Binding-site contacts:
Ligand atom C5' contacts residue ILE83 of chain 3.D at 3.8 Å (hydrophobic).
Ligand atom N1 contacts residue ARG11 of chain 3.D at 2.9 Å (salt-bridge).
Ligand atom C4 contacts residue ALA87 of chain 3.D at 3.3 Å (hydrophobic).
Ligand atom N9 contacts residue ALA87 of chain 3.D at 3.5 Å.
Ligand atom N6 contacts residue TYR10 of chain 3.D at 3.5 Å.
Ligand atom N1 contacts residue TYR10 of chain 3.D at 3.5 Å.
Ligand atom C1' contacts residue ALA87 of chain 3.D at 3.7 Å (hydrophobic).
Ligand atom O5' contacts residue 3GP1 of chain 3.AA at 1.6 Å.
Ligand atom C8 contacts residue TYR10 of chain 3.D at 3.8 Å (hydrophobic).
Ligand atom O5' contacts residue TYR10 of chain 3.C at 3.2 Å (h-bond).
Ligand atom C5' contacts residue 3GP1 of chain 3.AA at 2.6 Å.
Ligand atom C2 contacts residue ALA87 of chain 3.D at 3.5 Å (hydrophobic).
Ligand atom O2' contacts residue ARG84 of chain 3.D at 3.6 Å.
Ligand atom N6 contacts residue ARG11 of chain 3.D at 3.6 Å.
Ligand atom O2P contacts residue MET80 of chain 3.C at 3.1 Å.
Ligand atom N3 contacts residue ALA87 of chain 3.D at 3.1 Å.
Ligand atom C6 contacts residue TYR10 of chain 3.D at 3.5 Å (hydrophobic).
Ligand atom O4' contacts residue ILE83 of chain 3.D at 3.4 Å.
Ligand atom O3' contacts residue MET80 of chain 3.C at 3.8 Å.
Ligand atom O3P contacts residue 3GP1 of chain 3.AA at 2.5 Å (h-bond).
Ligand atom C8 contacts residue TYR10 of chain 3.C at 3.4 Å (hydrophobic).
Ligand atom N7 contacts residue TYR10 of chain 3.D at 3.4 Å.
Ligand atom O5' contacts residue ILE83 of chain 3.D at 3.5 Å.
Ligand atom N7 contacts residue TYR10 of chain 3.C at 3.8 Å.
Ligand atom O3P contacts residue LYS25 of chain 3.C at 3.2 Å (salt-bridge).
Ligand atom O2P contacts residue ILE83 of chain 3.C at 3.6 Å.
Ligand atom N6 contacts residue LEU13 of chain 3.D at 3.5 Å.
Ligand atom P contacts residue 3GP1 of chain 3.AA at 1.6 Å.
Ligand atom O2P contacts residue 3GP1 of chain 3.AA at 2.5 Å (h-bond).
Ligand atom O2' contacts residue PRO89 of chain 3.D at 3.2 Å.
Ligand atom C5' contacts residue MET80 of chain 3.D at 3.5 Å (hydrophobic).
Ligand atom C5 contacts residue TYR10 of chain 3.D at 3.6 Å (hydrophobic).
Ligand atom N3 contacts residue PRO89 of chain 3.D at 3.7 Å.
Ligand atom O3' contacts residue 3GP1 of chain 3.AA at 2.5 Å (h-bond).
Ligand atom O3P contacts residue TYR10 of chain 3.D at 2.7 Å (h-bond).
Ligand atom C3' contacts residue 3GP1 of chain 3.AA at 3.1 Å.
Ligand atom N6 contacts residue HIS4 of chain 3.C at 3.8 Å.
Ligand atom P contacts residue TYR10 of chain 3.D at 3.6 Å.
Ligand atom C6 contacts residue LEU13 of chain 3.D at 3.6 Å (hydrophobic).
Ligand atom C2 contacts residue ARG11 of chain 3.D at 3.5 Å.

This small molecule binds to this protein.
Small molecule (SMILES): Nc1ncnc2c1ncn2[C@@H]1O[C@H](CO)[C@@H](OP(=O)(O)O)[C@H]1O

Sequence of chain 3.D:
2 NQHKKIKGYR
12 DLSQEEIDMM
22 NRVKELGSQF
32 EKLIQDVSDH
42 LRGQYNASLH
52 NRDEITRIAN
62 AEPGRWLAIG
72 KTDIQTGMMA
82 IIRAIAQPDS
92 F

Sequence of chain 3.C:
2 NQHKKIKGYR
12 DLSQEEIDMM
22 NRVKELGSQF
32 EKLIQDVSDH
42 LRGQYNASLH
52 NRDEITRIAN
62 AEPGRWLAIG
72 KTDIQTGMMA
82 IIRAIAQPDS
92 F